Binding-site contacts:
Ligand atom C1 contacts residue MET165 of chain 1.B at 3.8 Å (hydrophobic).
Ligand atom C5 contacts residue ASP204 of chain 1.B at 3.2 Å.
Ligand atom C4 contacts residue LYS240 of chain 1.B at 3.6 Å.
Ligand atom N3 contacts residue MET165 of chain 1.B at 3.7 Å.
Ligand atom O24 contacts residue SO41 of chain 1.L at 2.5 Å (h-bond).
Ligand atom N3 contacts residue ASP204 of chain 1.B at 2.6 Å (salt-bridge).
Ligand atom C1 contacts residue ASP204 of chain 1.B at 3.7 Å.
Ligand atom C10 contacts residue LYS240 of chain 1.B at 3.8 Å.
Ligand atom N9 contacts residue LYS240 of chain 1.B at 2.9 Å (salt-bridge).
Ligand atom C25 contacts residue SO41 of chain 1.L at 3.3 Å.
Ligand atom N6 contacts residue ILE142 of chain 1.B at 3.7 Å.
Ligand atom N12 contacts residue ILE142 of chain 1.B at 3.5 Å.
Ligand atom C4 contacts residue ARG274 of chain 1.B at 3.7 Å.
Ligand atom N6 contacts residue ARG274 of chain 1.B at 3.8 Å.
Ligand atom C11 contacts residue ARG274 of chain 1.B at 3.7 Å.
Ligand atom O2 contacts residue GLY236 of chain 1.B at 3.2 Å (h-bond).
Ligand atom C7 contacts residue ARG274 of chain 1.B at 3.6 Å.
Ligand atom N8 contacts residue LEU234 of chain 1.B at 3.7 Å.
Ligand atom C13 contacts residue ILE142 of chain 1.B at 3.4 Å (hydrophobic).
Ligand atom C7 contacts residue ILE142 of chain 1.B at 3.7 Å (hydrophobic).
Ligand atom N6 contacts residue ASN140 of chain 1.B at 3.3 Å (h-bond).
Ligand atom O2 contacts residue LYS240 of chain 1.B at 2.8 Å (salt-bridge).
Ligand atom N8 contacts residue ASP204 of chain 1.B at 2.9 Å (salt-bridge).
Ligand atom N9 contacts residue ARG274 of chain 1.B at 3.6 Å (salt-bridge).
Ligand atom N8 contacts residue ASN140 of chain 1.B at 2.7 Å (h-bond).
Ligand atom C17 contacts residue LYS240 of chain 1.B at 3.5 Å.
Ligand atom N9 contacts residue PHE209 of chain 1.B at 3.4 Å.
Ligand atom C13 contacts residue ASP121 of chain 1.B at 3.1 Å.
Ligand atom C5 contacts residue ASN140 of chain 1.B at 3.6 Å.
Ligand atom C13 contacts residue ARG274 of chain 1.B at 3.7 Å.
Ligand atom C4 contacts residue PHE209 of chain 1.B at 3.9 Å (hydrophobic).
Ligand atom C10 contacts residue PHE209 of chain 1.B at 3.5 Å (hydrophobic).
Ligand atom C10 contacts residue ARG274 of chain 1.B at 3.6 Å.
Ligand atom O24 contacts residue ARG274 of chain 1.B at 3.4 Å (salt-bridge).
Ligand atom C5 contacts residue MET165 of chain 1.B at 3.9 Å (hydrophobic).
Ligand atom C13 contacts residue ASN140 of chain 1.B at 3.8 Å.
Ligand atom C1 contacts residue LYS240 of chain 1.B at 3.6 Å.
Ligand atom C17 contacts residue PHE209 of chain 1.B at 3.7 Å (hydrophobic).
Ligand atom N12 contacts residue ARG274 of chain 1.B at 3.5 Å (salt-bridge).
Ligand atom C23 contacts residue SO41 of chain 1.L at 3.4 Å.

The protein below binds the small molecule below.
Small molecule (SMILES): CN1CC(CC(C)(C)O)=Nc2c1nc(N)[nH]c2=O

Sequence of chain 1.B:
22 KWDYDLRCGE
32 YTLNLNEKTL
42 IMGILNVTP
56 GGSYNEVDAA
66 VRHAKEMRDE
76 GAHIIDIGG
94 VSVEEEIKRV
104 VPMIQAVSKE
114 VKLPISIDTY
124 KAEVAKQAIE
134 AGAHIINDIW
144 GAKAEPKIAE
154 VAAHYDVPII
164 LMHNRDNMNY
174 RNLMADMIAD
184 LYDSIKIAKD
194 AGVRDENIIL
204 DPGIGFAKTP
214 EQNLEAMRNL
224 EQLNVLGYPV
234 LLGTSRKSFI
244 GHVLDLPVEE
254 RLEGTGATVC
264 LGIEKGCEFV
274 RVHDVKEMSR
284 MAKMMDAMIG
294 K